Sequence of chain 1.C:
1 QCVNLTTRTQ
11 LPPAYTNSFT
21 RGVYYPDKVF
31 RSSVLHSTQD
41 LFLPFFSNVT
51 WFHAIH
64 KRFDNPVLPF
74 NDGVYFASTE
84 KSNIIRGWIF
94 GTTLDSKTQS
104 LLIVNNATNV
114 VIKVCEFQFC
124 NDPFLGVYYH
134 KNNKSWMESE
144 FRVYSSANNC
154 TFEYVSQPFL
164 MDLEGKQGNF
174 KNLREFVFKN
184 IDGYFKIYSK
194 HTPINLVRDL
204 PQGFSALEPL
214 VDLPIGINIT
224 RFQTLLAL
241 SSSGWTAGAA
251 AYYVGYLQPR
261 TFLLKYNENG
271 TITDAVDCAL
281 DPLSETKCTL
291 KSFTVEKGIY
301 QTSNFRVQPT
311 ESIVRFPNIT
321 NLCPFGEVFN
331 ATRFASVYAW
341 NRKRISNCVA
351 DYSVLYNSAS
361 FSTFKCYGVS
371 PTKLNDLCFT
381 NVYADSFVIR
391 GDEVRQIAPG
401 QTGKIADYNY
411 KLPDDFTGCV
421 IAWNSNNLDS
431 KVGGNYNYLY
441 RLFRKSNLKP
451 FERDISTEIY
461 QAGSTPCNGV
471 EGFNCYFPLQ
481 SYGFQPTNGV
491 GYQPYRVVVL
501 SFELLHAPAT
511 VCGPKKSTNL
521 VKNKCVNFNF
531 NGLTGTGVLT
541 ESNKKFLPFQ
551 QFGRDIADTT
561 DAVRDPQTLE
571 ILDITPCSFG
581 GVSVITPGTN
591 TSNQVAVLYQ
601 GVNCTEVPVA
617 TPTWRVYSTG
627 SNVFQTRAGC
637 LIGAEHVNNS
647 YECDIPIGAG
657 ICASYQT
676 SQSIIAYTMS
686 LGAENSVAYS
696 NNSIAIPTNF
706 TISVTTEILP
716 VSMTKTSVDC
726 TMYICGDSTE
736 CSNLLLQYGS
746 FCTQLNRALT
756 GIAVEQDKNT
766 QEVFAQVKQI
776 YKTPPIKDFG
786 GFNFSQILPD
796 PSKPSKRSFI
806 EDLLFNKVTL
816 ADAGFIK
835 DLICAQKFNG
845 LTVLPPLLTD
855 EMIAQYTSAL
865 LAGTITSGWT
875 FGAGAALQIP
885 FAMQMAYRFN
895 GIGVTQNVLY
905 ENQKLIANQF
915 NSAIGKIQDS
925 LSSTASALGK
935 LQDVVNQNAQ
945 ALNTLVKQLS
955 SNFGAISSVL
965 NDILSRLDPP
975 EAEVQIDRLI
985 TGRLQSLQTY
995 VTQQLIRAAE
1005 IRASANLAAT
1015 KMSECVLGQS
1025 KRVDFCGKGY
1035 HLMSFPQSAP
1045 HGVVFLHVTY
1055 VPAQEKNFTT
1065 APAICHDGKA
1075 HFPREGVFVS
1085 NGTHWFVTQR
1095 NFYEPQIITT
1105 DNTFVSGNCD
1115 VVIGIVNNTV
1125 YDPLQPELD

Binding-site contacts:
Ligand atom O6 contacts residue ASN644 of chain 1.C at 4.5 Å.
Ligand atom O7 contacts residue ASN644 of chain 1.C at 3.6 Å (h-bond).
Ligand atom C8 contacts residue HIS642 of chain 1.C at 3.2 Å.
Ligand atom O5 contacts residue ASN644 of chain 1.C at 2.3 Å (h-bond).
Ligand atom C8 contacts residue VAL643 of chain 1.C at 4.2 Å (hydrophobic).
Ligand atom C1 contacts residue ASN644 of chain 1.C at 1.4 Å.
Ligand atom C4 contacts residue ASN644 of chain 1.C at 4.2 Å.
Ligand atom C2 contacts residue ASN644 of chain 1.C at 2.5 Å.
Ligand atom C3 contacts residue ASN644 of chain 1.C at 3.8 Å.
Ligand atom N2 contacts residue ASN644 of chain 1.C at 2.9 Å (h-bond).
Ligand atom C5 contacts residue ASN644 of chain 1.C at 3.6 Å.
Ligand atom C7 contacts residue ASN644 of chain 1.C at 3.4 Å.

This small molecule binds to this protein.
Small molecule (SMILES): CC(=O)N[C@@H]1[C@@H](O)[C@H](O)[C@@H](CO)O[C@H]1O